Sequence of chain 1.A:
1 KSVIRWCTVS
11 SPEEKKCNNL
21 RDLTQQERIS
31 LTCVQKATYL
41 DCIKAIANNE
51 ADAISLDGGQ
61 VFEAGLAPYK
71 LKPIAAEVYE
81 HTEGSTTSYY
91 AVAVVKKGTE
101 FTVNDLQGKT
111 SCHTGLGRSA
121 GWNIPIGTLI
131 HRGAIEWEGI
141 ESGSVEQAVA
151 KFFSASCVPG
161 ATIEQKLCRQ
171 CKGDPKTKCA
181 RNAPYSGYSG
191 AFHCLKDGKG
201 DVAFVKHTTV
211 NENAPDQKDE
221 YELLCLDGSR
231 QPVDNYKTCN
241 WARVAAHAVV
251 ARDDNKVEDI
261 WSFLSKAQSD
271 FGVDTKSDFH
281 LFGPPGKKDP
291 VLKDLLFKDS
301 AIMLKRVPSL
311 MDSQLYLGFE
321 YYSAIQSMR

Binding-site contacts:
Ligand atom C10 contacts residue TYR188 of chain 1.A at 3.2 Å (hydrophobic).
Ligand atom C11 contacts residue ARG118 of chain 1.A at 3.7 Å.
Ligand atom O contacts residue TYR188 of chain 1.A at 3.7 Å.
Ligand atom O8 contacts residue TYR89 of chain 1.A at 3.2 Å (h-bond).
Ligand atom OXT contacts residue ARG118 of chain 1.A at 3.5 Å.
Ligand atom O8 contacts residue TYR188 of chain 1.A at 2.4 Å (h-bond).
Ligand atom O contacts residue FE1 of chain 1.E at 2.0 Å.
Ligand atom O12 contacts residue TYR89 of chain 1.A at 3.1 Å (h-bond).
Ligand atom O13 contacts residue THR114 of chain 1.A at 2.7 Å (h-bond).
Ligand atom C6 contacts residue TYR188 of chain 1.A at 3.4 Å (hydrophobic).
Ligand atom C10 contacts residue FE1 of chain 1.E at 3.2 Å.
Ligand atom O12 contacts residue SER119 of chain 1.A at 3.6 Å.
Ligand atom C7 contacts residue FE1 of chain 1.E at 2.8 Å.
Ligand atom O8 contacts residue FE1 of chain 1.E at 1.7 Å.
Ligand atom C contacts residue FE1 of chain 1.E at 3.0 Å.
Ligand atom C6 contacts residue FE1 of chain 1.E at 3.2 Å.
Ligand atom O9 contacts residue TYR188 of chain 1.A at 3.7 Å.
Ligand atom O contacts residue SER119 of chain 1.A at 3.5 Å.
Ligand atom C contacts residue SER119 of chain 1.A at 3.5 Å.
Ligand atom O12 contacts residue ALA120 of chain 1.A at 2.9 Å (h-bond).
Ligand atom O13 contacts residue TYR188 of chain 1.A at 3.9 Å.
Ligand atom C11 contacts residue ALA120 of chain 1.A at 3.5 Å (hydrophobic).
Ligand atom O13 contacts residue ALA120 of chain 1.A at 3.5 Å (h-bond).
Ligand atom C11 contacts residue TYR188 of chain 1.A at 3.3 Å (hydrophobic).
Ligand atom O12 contacts residue FE1 of chain 1.E at 2.2 Å.
Ligand atom N contacts residue TYR188 of chain 1.A at 3.3 Å (h-bond).
Ligand atom C11 contacts residue FE1 of chain 1.E at 3.1 Å.
Ligand atom O contacts residue TYR89 of chain 1.A at 2.9 Å (h-bond).
Ligand atom C11 contacts residue THR114 of chain 1.A at 3.8 Å.
Ligand atom O9 contacts residue FE1 of chain 1.E at 3.8 Å.
Ligand atom O13 contacts residue ARG118 of chain 1.A at 3.3 Å.
Ligand atom CA contacts residue ARG118 of chain 1.A at 3.9 Å.
Ligand atom O13 contacts residue GLY121 of chain 1.A at 3.0 Å (h-bond).
Ligand atom CA contacts residue FE1 of chain 1.E at 3.5 Å.
Ligand atom OXT contacts residue SER119 of chain 1.A at 2.9 Å (h-bond).
Ligand atom N contacts residue FE1 of chain 1.E at 2.8 Å.
Ligand atom C11 contacts residue GLY121 of chain 1.A at 3.9 Å.
Ligand atom O12 contacts residue TYR188 of chain 1.A at 2.8 Å (h-bond).
Ligand atom C7 contacts residue TYR188 of chain 1.A at 3.0 Å (hydrophobic).
Ligand atom C11 contacts residue SER119 of chain 1.A at 3.9 Å.

A protein and the small-molecule ligand that binds it are described below.
Small molecule (SMILES): O=C(O)CN(CC(=O)O)CC(=O)O